Sequence of chain 1.K:
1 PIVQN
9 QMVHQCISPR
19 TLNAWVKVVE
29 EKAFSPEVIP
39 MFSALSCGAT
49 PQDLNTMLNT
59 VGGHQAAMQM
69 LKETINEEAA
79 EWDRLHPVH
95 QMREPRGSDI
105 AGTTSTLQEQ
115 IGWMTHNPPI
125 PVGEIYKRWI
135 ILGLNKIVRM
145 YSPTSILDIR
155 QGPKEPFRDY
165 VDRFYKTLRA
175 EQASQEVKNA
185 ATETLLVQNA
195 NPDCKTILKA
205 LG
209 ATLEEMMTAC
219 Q

A protein and the small-molecule ligand that binds it are described below.
Small molecule (SMILES): COc1ccc(-n2c([C@H](Cc3cc(F)cc(F)c3)NC(=O)CN3CCN(S(=O)(=O)c4ccc(N)cc4)CC3=O)nc3ccccc3c2=O)cc1

Sequence of chain 1.J:
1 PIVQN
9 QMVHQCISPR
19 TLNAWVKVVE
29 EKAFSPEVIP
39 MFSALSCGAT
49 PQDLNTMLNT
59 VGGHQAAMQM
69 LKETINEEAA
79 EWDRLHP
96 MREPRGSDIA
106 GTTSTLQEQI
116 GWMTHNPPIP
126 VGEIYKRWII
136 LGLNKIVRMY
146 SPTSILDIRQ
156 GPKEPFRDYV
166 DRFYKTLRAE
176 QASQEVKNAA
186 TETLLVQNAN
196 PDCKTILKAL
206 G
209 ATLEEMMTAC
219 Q

Binding-site contacts:
Ligand atom C21 contacts residue ASN57 of chain 1.J at 3.1 Å.
Ligand atom C18 contacts residue LYS70 of chain 1.J at 3.5 Å.
Ligand atom O2 contacts residue LEU172 of chain 1.K at 3.5 Å (h-bond).
Ligand atom C13 contacts residue ASN57 of chain 1.J at 3.4 Å.
Ligand atom F2 contacts residue MET66 of chain 1.J at 3.2 Å.
Ligand atom C30 contacts residue ASN53 of chain 1.J at 3.4 Å.
Ligand atom C23 contacts residue ASN53 of chain 1.J at 3.4 Å.
Ligand atom C16 contacts residue ASN57 of chain 1.J at 3.5 Å.
Ligand atom C15 contacts residue ASN57 of chain 1.J at 3.1 Å.
Ligand atom O5 contacts residue GLY106 of chain 1.J at 3.5 Å (h-bond).
Ligand atom O5 contacts residue THR107 of chain 1.J at 3.0 Å.
Ligand atom C28 contacts residue ASN57 of chain 1.J at 3.5 Å.
Ligand atom O2 contacts residue LYS182 of chain 1.K at 3.0 Å.
Ligand atom O6 contacts residue ILE73 of chain 1.J at 3.5 Å.
Ligand atom O4 contacts residue LYS70 of chain 1.J at 3.2 Å.
Ligand atom N6 contacts residue ASN57 of chain 1.J at 2.9 Å (h-bond).
Ligand atom C1 contacts residue GLN67 of chain 1.J at 3.2 Å.
Ligand atom F2 contacts residue LEU56 of chain 1.J at 3.4 Å.
Ligand atom C4 contacts residue LYS182 of chain 1.K at 3.5 Å.
Ligand atom C30 contacts residue ALA105 of chain 1.J at 3.5 Å (hydrophobic).
Ligand atom C30 contacts residue TYR130 of chain 1.J at 3.4 Å (hydrophobic).
Ligand atom C22 contacts residue ASN53 of chain 1.J at 3.3 Å.
Ligand atom N4 contacts residue ASN57 of chain 1.J at 2.7 Å (h-bond).
Ligand atom F1 contacts residue LYS70 of chain 1.J at 3.2 Å.
Ligand atom C21 contacts residue LEU56 of chain 1.J at 3.6 Å (hydrophobic).
Ligand atom C8 contacts residue LYS70 of chain 1.J at 3.6 Å.
Ligand atom F1 contacts residue MET66 of chain 1.J at 3.6 Å.
Ligand atom C19 contacts residue MET66 of chain 1.J at 3.3 Å (hydrophobic).
Ligand atom C7 contacts residue LYS70 of chain 1.J at 3.5 Å.
Ligand atom C2 contacts residue ASN183 of chain 1.K at 3.3 Å.
Ligand atom C31 contacts residue TYR130 of chain 1.J at 3.4 Å (hydrophobic).
Ligand atom F1 contacts residue LEU69 of chain 1.J at 3.4 Å.
Ligand atom O3 contacts residue LYS70 of chain 1.J at 3.2 Å (salt-bridge).
Ligand atom C3 contacts residue ASN183 of chain 1.K at 3.0 Å.
Ligand atom C35 contacts residue ASN74 of chain 1.J at 3.3 Å.
Ligand atom C35 contacts residue LYS70 of chain 1.J at 3.5 Å.
Ligand atom C25 contacts residue GLY106 of chain 1.J at 3.5 Å.
Ligand atom N1 contacts residue ASN183 of chain 1.K at 2.7 Å (h-bond).
Ligand atom C1 contacts residue THR186 of chain 1.K at 3.5 Å.
Ligand atom C6 contacts residue GLN67 of chain 1.J at 3.3 Å.